Sequence of chain 1.A:
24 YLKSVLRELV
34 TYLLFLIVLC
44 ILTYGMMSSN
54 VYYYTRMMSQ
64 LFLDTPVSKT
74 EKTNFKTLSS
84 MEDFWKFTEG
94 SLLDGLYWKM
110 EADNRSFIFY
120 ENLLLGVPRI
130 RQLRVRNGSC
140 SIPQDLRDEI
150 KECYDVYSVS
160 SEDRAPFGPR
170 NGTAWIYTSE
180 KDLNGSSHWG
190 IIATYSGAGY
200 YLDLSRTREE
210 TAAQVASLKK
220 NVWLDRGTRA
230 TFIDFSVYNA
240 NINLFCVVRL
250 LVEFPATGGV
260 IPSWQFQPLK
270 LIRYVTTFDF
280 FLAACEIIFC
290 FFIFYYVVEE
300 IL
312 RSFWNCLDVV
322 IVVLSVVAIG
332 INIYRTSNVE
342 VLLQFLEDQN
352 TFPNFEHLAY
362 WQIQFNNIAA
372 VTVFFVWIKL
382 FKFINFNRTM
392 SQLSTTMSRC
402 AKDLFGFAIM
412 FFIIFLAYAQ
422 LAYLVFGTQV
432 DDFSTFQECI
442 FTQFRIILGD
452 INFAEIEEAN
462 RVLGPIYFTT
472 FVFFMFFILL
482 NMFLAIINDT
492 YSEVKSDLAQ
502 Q

Binding-site contacts:
Ligand atom O7 contacts residue ASN136 of chain 1.A at 3.0 Å (h-bond).
Ligand atom C8 contacts residue TYR153 of chain 1.A at 3.8 Å (hydrophobic).
Ligand atom C1 contacts residue ASN136 of chain 1.A at 1.4 Å.
Ligand atom C3 contacts residue GLU151 of chain 1.A at 3.8 Å.
Ligand atom C5 contacts residue GLU151 of chain 1.A at 4.5 Å.
Ligand atom O5 contacts residue GLU151 of chain 1.A at 4.4 Å.
Ligand atom O5 contacts residue ASN136 of chain 1.A at 2.3 Å (h-bond).
Ligand atom O4 contacts residue LYS150 of chain 1.A at 4.3 Å.
Ligand atom C7 contacts residue TYR153 of chain 1.A at 4.3 Å (hydrophobic).
Ligand atom N2 contacts residue GLU151 of chain 1.A at 2.4 Å (salt-bridge).
Ligand atom C6 contacts residue LYS150 of chain 1.A at 4.4 Å.
Ligand atom N2 contacts residue ASN136 of chain 1.A at 2.9 Å (h-bond).
Ligand atom C8 contacts residue GLU151 of chain 1.A at 3.2 Å.
Ligand atom C1 contacts residue GLU151 of chain 1.A at 3.3 Å.
Ligand atom C7 contacts residue GLU151 of chain 1.A at 3.1 Å.
Ligand atom C2 contacts residue GLU151 of chain 1.A at 3.2 Å.
Ligand atom O3 contacts residue GLU151 of chain 1.A at 4.5 Å.
Ligand atom C7 contacts residue ASN136 of chain 1.A at 3.2 Å.
Ligand atom C5 contacts residue LYS150 of chain 1.A at 3.9 Å.
Ligand atom C2 contacts residue ASN136 of chain 1.A at 2.4 Å.
Ligand atom C4 contacts residue ASN136 of chain 1.A at 4.2 Å.
Ligand atom C5 contacts residue ASN136 of chain 1.A at 3.6 Å.
Ligand atom O7 contacts residue GLU151 of chain 1.A at 4.1 Å.
Ligand atom C3 contacts residue ASN136 of chain 1.A at 3.8 Å.
Ligand atom C8 contacts residue ASN136 of chain 1.A at 4.4 Å.

A small-molecule ligand and the protein it binds are described below.
Small molecule (SMILES): CC(=O)N[C@@H]1[C@@H](O)[C@H](O)[C@@H](CO)O[C@H]1O